This protein binds this small molecule.
Small molecule (SMILES): CC(=O)N[C@@H]1[C@@H](O)[C@H](O)[C@@H](CO)O[C@H]1O

Sequence of chain 56.I:
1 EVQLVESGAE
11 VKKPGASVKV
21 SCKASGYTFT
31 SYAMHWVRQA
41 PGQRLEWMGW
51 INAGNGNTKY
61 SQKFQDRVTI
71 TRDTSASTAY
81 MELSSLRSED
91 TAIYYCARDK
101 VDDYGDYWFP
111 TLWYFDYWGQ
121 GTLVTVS

Binding-site contacts:
Ligand atom C3 contacts residue GLN65 of chain 56.I at 4.0 Å.
Ligand atom O5 contacts residue GLN65 of chain 56.I at 3.7 Å.
Ligand atom C5 contacts residue ASN67 of chain 56.C at 3.7 Å.
Ligand atom O3 contacts residue GLN65 of chain 56.I at 3.6 Å.
Ligand atom O5 contacts residue ASN67 of chain 56.C at 2.4 Å (h-bond).
Ligand atom C7 contacts residue ASN67 of chain 56.C at 3.7 Å.
Ligand atom C7 contacts residue PHE90 of chain 56.C at 4.4 Å (hydrophobic).
Ligand atom O7 contacts residue ASN67 of chain 56.C at 4.1 Å.
Ligand atom O4 contacts residue GLN65 of chain 56.I at 3.6 Å.
Ligand atom C8 contacts residue PHE90 of chain 56.C at 3.7 Å (hydrophobic).
Ligand atom C4 contacts residue ASN67 of chain 56.C at 4.2 Å.
Ligand atom C5 contacts residue GLN65 of chain 56.I at 3.7 Å.
Ligand atom O6 contacts residue GLN65 of chain 56.I at 2.5 Å (h-bond).
Ligand atom C2 contacts residue GLN65 of chain 56.I at 4.4 Å.
Ligand atom C1 contacts residue ASN67 of chain 56.C at 1.4 Å.
Ligand atom O6 contacts residue TYR60 of chain 56.I at 4.2 Å.
Ligand atom C3 contacts residue ASN67 of chain 56.C at 3.8 Å.
Ligand atom C4 contacts residue ASP66 of chain 56.I at 4.0 Å.
Ligand atom C2 contacts residue ASN67 of chain 56.C at 2.4 Å.
Ligand atom O4 contacts residue ASP66 of chain 56.I at 2.7 Å (salt-bridge).
Ligand atom O6 contacts residue ASN67 of chain 56.C at 4.0 Å.
Ligand atom N2 contacts residue ASN67 of chain 56.C at 2.9 Å (h-bond).
Ligand atom C6 contacts residue GLN65 of chain 56.I at 3.5 Å.
Ligand atom C4 contacts residue GLN65 of chain 56.I at 3.3 Å.

Sequence of chain 56.C:
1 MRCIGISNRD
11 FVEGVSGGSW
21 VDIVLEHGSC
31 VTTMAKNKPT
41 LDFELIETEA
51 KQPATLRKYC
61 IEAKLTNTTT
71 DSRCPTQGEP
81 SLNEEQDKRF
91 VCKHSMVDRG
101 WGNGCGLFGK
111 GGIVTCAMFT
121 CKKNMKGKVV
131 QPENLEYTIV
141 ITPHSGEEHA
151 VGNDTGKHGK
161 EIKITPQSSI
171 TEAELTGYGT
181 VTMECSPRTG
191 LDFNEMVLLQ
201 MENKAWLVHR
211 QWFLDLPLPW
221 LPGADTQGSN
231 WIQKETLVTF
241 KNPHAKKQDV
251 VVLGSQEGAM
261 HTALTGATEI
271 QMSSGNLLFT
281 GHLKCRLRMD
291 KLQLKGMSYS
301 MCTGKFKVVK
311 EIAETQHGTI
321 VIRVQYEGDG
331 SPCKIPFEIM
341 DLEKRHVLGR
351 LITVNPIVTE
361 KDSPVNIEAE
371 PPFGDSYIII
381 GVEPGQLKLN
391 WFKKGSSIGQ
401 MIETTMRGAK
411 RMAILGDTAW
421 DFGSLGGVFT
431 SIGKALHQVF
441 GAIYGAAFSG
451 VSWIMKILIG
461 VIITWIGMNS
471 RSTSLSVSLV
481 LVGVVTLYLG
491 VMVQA